A protein and the small-molecule ligand that binds it are described below.
Small molecule (SMILES): CC(=O)N[C@@H]1[C@@H](O)[C@H](O)[C@@H](CO)O[C@H]1O

Sequence of chain 1.B:
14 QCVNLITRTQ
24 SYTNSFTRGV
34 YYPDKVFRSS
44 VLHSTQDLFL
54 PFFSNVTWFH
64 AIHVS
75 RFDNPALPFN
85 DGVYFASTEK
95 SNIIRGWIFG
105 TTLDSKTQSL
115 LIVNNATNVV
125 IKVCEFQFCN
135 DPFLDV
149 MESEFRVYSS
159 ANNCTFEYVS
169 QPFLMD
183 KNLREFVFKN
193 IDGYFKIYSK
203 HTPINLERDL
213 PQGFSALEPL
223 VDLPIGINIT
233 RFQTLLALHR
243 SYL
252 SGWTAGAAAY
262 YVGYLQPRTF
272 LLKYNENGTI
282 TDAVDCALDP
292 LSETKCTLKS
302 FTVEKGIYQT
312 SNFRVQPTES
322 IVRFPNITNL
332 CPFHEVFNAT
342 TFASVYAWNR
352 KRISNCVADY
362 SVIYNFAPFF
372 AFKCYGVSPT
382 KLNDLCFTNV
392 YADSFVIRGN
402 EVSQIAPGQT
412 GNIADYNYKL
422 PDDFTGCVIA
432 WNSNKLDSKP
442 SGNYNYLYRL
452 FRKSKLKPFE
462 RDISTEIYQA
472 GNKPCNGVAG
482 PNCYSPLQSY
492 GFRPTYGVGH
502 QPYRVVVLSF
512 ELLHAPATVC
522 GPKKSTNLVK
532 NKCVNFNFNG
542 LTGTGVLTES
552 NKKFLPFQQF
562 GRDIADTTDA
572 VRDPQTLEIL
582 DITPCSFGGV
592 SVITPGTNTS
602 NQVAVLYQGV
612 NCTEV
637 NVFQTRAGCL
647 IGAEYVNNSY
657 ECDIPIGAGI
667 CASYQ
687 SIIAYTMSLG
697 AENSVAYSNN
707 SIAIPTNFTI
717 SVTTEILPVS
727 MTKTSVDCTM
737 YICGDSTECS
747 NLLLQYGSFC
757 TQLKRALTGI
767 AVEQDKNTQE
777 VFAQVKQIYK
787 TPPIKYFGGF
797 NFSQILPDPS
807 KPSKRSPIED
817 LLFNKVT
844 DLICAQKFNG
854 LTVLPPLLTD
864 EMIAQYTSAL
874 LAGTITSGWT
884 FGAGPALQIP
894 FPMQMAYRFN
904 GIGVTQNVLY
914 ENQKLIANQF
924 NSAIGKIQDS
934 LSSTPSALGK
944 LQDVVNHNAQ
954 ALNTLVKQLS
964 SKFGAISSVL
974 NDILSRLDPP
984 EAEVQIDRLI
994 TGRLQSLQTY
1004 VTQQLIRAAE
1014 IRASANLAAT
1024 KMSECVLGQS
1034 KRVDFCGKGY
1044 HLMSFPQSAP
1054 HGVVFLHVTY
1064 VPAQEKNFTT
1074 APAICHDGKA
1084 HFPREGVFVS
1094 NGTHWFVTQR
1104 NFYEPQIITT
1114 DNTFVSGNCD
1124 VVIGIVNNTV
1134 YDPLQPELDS

Binding-site contacts:
Ligand atom O7 contacts residue ASN161 of chain 1.B at 3.2 Å.
Ligand atom N2 contacts residue ASN161 of chain 1.B at 2.8 Å (h-bond).
Ligand atom C4 contacts residue ASN161 of chain 1.B at 4.3 Å.
Ligand atom O5 contacts residue ASN161 of chain 1.B at 2.4 Å (h-bond).
Ligand atom O6 contacts residue ASN161 of chain 1.B at 4.0 Å.
Ligand atom C3 contacts residue ASN161 of chain 1.B at 3.8 Å.
Ligand atom C1 contacts residue ASN161 of chain 1.B at 1.4 Å.
Ligand atom C8 contacts residue ASN161 of chain 1.B at 4.3 Å.
Ligand atom C7 contacts residue ASN161 of chain 1.B at 3.2 Å.
Ligand atom C5 contacts residue ASN161 of chain 1.B at 3.7 Å.
Ligand atom C1 contacts residue GLU129 of chain 1.B at 3.8 Å.
Ligand atom O5 contacts residue GLU129 of chain 1.B at 4.4 Å.
Ligand atom C2 contacts residue ASN161 of chain 1.B at 2.5 Å.